Sequence of chain 1.A:
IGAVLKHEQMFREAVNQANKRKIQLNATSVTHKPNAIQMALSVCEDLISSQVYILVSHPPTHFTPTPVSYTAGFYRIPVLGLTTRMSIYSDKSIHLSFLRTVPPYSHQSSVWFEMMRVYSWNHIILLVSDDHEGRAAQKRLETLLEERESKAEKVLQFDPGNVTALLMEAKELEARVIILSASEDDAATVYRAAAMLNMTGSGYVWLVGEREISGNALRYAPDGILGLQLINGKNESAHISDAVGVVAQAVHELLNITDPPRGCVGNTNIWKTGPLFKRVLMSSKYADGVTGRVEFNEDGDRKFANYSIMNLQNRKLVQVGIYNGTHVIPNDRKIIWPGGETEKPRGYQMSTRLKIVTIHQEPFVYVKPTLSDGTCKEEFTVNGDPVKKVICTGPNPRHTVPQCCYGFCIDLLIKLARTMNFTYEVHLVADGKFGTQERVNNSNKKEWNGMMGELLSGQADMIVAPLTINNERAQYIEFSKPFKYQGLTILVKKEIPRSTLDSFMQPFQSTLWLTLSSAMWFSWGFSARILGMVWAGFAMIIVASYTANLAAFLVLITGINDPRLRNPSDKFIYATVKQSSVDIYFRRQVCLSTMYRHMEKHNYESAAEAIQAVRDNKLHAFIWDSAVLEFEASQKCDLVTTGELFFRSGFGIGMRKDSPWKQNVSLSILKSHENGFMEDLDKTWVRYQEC

This protein binds this small molecule.
Small molecule (SMILES): CC(=O)N[C@H]1[C@H](O[C@H]2[C@H](O)[C@@H](NC(C)=O)CO[C@@H]2CO)O[C@H](CO)[C@@H](O)[C@@H]1O

Binding-site contacts:
Ligand atom C2 contacts residue ASN771 of chain 1.A at 2.4 Å.
Ligand atom C4 contacts residue ASN771 of chain 1.A at 4.2 Å.
Ligand atom C7 contacts residue ASN771 of chain 1.A at 3.1 Å.
Ligand atom N2 contacts residue ASN771 of chain 1.A at 2.9 Å (h-bond).
Ligand atom O7 contacts residue TRP768 of chain 1.A at 3.4 Å.
Ligand atom C1 contacts residue ASN771 of chain 1.A at 1.4 Å.
Ligand atom C8 contacts residue ASN771 of chain 1.A at 4.3 Å.
Ligand atom O5 contacts residue ASN771 of chain 1.A at 2.4 Å (h-bond).
Ligand atom C3 contacts residue ASN771 of chain 1.A at 3.8 Å.
Ligand atom C5 contacts residue ASN771 of chain 1.A at 3.7 Å.
Ligand atom O7 contacts residue ASN771 of chain 1.A at 3.0 Å (h-bond).
Ligand atom C8 contacts residue TRP768 of chain 1.A at 3.5 Å (hydrophobic).
Ligand atom C8 contacts residue PRO767 of chain 1.A at 3.9 Å (hydrophobic).
Ligand atom C7 contacts residue TRP768 of chain 1.A at 3.9 Å (hydrophobic).